This protein binds this small molecule.
Small molecule (SMILES): CC(=O)N[C@@H]1[C@@H](O)[C@H](O)[C@@H](CO)O[C@H]1O

Binding-site contacts:
Ligand atom C5 contacts residue ASN11 of chain 1.C at 3.6 Å.
Ligand atom C1 contacts residue ASN11 of chain 1.C at 1.4 Å.
Ligand atom C7 contacts residue PHE6 of chain 1.C at 4.3 Å (hydrophobic).
Ligand atom C8 contacts residue LEU36 of chain 1.C at 3.6 Å (hydrophobic).
Ligand atom C7 contacts residue LEU36 of chain 1.C at 4.5 Å (hydrophobic).
Ligand atom O3 contacts residue VAL35 of chain 1.C at 4.4 Å.
Ligand atom C8 contacts residue GLY7 of chain 1.C at 3.5 Å.
Ligand atom C8 contacts residue PHE6 of chain 1.C at 3.4 Å (hydrophobic).
Ligand atom O7 contacts residue GLY7 of chain 1.C at 3.6 Å.
Ligand atom N2 contacts residue GLY7 of chain 1.C at 4.3 Å.
Ligand atom C7 contacts residue GLY7 of chain 1.C at 3.6 Å.
Ligand atom C7 contacts residue ASN11 of chain 1.C at 4.0 Å.
Ligand atom N2 contacts residue ASN11 of chain 1.C at 2.9 Å (h-bond).
Ligand atom C4 contacts residue ASN11 of chain 1.C at 4.2 Å.
Ligand atom C8 contacts residue PHE10 of chain 1.C at 3.8 Å (hydrophobic).
Ligand atom O5 contacts residue ASN11 of chain 1.C at 2.3 Å (h-bond).
Ligand atom C3 contacts residue ASN11 of chain 1.C at 3.8 Å.
Ligand atom C2 contacts residue ASN11 of chain 1.C at 2.5 Å.

Sequence of chain 1.C:
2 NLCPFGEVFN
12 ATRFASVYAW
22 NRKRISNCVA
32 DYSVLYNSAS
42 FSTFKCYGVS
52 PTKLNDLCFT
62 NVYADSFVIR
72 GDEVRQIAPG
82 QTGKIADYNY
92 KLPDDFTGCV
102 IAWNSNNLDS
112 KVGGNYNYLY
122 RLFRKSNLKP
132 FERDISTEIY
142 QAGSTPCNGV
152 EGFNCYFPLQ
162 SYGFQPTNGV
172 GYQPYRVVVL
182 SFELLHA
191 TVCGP